Binding-site contacts:
Ligand atom O7 contacts residue ASN259 of chain 1.E at 4.5 Å.
Ligand atom C5 contacts residue CYS271 of chain 1.E at 4.5 Å (hydrophobic).
Ligand atom O5 contacts residue CYS262 of chain 1.E at 4.1 Å.
Ligand atom C7 contacts residue GLN256 of chain 1.E at 4.5 Å.
Ligand atom C5 contacts residue CYS262 of chain 1.E at 4.4 Å (hydrophobic).
Ligand atom O6 contacts residue GLY270 of chain 1.E at 3.7 Å.
Ligand atom C6 contacts residue GLY270 of chain 1.E at 3.4 Å.
Ligand atom C5 contacts residue ASN259 of chain 1.E at 3.5 Å.
Ligand atom C6 contacts residue CYS271 of chain 1.E at 3.4 Å (hydrophobic).
Ligand atom C8 contacts residue THR255 of chain 1.E at 4.3 Å.
Ligand atom C7 contacts residue ASN259 of chain 1.E at 4.3 Å.
Ligand atom O5 contacts residue ASN259 of chain 1.E at 2.2 Å (h-bond).
Ligand atom O7 contacts residue GLN256 of chain 1.E at 3.3 Å.
Ligand atom C1 contacts residue ASN259 of chain 1.E at 1.4 Å.
Ligand atom N2 contacts residue ASN259 of chain 1.E at 3.6 Å.
Ligand atom C4 contacts residue ASN259 of chain 1.E at 4.3 Å.
Ligand atom C3 contacts residue ASN259 of chain 1.E at 4.1 Å.
Ligand atom C6 contacts residue CYS262 of chain 1.E at 4.0 Å (hydrophobic).
Ligand atom C2 contacts residue ASN259 of chain 1.E at 2.9 Å.
Ligand atom O7 contacts residue THR255 of chain 1.E at 4.5 Å.
Ligand atom O6 contacts residue CYS271 of chain 1.E at 4.0 Å.

Sequence of chain 1.E:
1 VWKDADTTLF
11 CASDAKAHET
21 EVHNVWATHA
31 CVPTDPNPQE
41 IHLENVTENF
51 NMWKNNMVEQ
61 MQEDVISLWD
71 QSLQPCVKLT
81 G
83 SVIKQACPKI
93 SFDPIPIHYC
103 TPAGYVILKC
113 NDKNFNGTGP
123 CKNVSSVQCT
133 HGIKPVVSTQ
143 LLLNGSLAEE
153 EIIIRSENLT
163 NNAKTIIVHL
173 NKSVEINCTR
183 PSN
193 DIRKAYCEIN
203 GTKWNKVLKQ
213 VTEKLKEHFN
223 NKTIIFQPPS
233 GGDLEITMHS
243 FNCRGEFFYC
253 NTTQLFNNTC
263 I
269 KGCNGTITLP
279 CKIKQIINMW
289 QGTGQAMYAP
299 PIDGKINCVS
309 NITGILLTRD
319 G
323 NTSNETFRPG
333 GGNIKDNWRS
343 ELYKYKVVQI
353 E

A small-molecule ligand and the protein it binds are described below.
Small molecule (SMILES): CC(=O)N[C@@H]1[C@@H](O)[C@H](O)[C@@H](CO)O[C@H]1O